Binding-site contacts:
Ligand atom N2 contacts residue ASN1071 of chain 1.G at 2.9 Å (h-bond).
Ligand atom O5 contacts residue ASN1071 of chain 1.G at 2.4 Å (h-bond).
Ligand atom C5 contacts residue ASN1071 of chain 1.G at 3.6 Å.
Ligand atom C4 contacts residue ASN1071 of chain 1.G at 4.2 Å.
Ligand atom C7 contacts residue ASN1071 of chain 1.G at 3.4 Å.
Ligand atom C3 contacts residue ASN1071 of chain 1.G at 3.8 Å.
Ligand atom O7 contacts residue ASN1071 of chain 1.G at 3.1 Å (h-bond).
Ligand atom O7 contacts residue LYS1070 of chain 1.G at 3.9 Å.
Ligand atom C1 contacts residue GLN892 of chain 1.D at 4.5 Å.
Ligand atom C7 contacts residue LYS1070 of chain 1.G at 4.2 Å.
Ligand atom C6 contacts residue ALA703 of chain 1.G at 3.9 Å (hydrophobic).
Ligand atom C8 contacts residue GLU1069 of chain 1.G at 3.5 Å.
Ligand atom C8 contacts residue LYS1070 of chain 1.G at 4.2 Å.
Ligand atom C7 contacts residue GLU1069 of chain 1.G at 4.3 Å.
Ligand atom C1 contacts residue ASN1071 of chain 1.G at 1.4 Å.
Ligand atom C5 contacts residue ALA703 of chain 1.G at 4.3 Å (hydrophobic).
Ligand atom C2 contacts residue ASN1071 of chain 1.G at 2.5 Å.

Sequence of chain 1.G:
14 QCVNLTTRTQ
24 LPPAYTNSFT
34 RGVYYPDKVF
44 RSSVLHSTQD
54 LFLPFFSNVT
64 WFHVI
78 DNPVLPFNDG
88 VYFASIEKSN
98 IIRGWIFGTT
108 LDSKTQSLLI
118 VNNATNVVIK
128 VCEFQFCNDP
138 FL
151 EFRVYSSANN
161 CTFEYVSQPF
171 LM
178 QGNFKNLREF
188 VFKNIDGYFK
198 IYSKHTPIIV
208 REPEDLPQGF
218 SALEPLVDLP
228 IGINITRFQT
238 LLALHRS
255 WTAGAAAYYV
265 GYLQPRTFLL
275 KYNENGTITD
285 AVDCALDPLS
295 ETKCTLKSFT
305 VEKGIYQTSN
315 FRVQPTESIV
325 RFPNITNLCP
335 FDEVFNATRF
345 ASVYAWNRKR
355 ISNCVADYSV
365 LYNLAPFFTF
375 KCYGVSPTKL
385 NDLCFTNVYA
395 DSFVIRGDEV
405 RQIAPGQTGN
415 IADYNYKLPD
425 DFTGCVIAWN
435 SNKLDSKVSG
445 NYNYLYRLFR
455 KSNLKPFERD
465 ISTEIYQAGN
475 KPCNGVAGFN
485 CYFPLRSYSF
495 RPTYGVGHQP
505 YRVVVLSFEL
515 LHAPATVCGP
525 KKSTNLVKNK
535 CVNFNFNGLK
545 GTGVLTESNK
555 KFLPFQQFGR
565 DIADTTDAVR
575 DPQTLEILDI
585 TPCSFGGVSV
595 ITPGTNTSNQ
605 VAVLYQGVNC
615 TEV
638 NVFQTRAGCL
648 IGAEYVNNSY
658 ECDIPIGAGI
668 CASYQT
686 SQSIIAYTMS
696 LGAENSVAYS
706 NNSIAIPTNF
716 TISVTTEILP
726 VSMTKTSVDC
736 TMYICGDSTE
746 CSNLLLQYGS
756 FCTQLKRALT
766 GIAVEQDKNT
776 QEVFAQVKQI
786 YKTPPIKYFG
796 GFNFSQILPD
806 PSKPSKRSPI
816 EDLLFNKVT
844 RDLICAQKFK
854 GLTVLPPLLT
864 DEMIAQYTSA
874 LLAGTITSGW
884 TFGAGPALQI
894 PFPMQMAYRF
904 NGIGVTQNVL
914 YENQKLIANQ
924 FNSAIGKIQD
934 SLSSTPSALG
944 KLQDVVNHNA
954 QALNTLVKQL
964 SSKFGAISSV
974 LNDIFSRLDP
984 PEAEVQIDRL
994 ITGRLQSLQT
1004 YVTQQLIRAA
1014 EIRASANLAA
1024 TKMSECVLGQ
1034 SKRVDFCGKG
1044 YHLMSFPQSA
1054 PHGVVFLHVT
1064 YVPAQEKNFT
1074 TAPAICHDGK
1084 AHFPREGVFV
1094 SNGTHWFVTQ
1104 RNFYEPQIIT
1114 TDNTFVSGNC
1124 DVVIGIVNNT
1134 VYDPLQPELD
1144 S

The small molecule below binds the protein below.
Small molecule (SMILES): CC(=O)N[C@@H]1[C@@H](O)[C@H](O)[C@@H](CO)O[C@H]1O

Sequence of chain 1.D:
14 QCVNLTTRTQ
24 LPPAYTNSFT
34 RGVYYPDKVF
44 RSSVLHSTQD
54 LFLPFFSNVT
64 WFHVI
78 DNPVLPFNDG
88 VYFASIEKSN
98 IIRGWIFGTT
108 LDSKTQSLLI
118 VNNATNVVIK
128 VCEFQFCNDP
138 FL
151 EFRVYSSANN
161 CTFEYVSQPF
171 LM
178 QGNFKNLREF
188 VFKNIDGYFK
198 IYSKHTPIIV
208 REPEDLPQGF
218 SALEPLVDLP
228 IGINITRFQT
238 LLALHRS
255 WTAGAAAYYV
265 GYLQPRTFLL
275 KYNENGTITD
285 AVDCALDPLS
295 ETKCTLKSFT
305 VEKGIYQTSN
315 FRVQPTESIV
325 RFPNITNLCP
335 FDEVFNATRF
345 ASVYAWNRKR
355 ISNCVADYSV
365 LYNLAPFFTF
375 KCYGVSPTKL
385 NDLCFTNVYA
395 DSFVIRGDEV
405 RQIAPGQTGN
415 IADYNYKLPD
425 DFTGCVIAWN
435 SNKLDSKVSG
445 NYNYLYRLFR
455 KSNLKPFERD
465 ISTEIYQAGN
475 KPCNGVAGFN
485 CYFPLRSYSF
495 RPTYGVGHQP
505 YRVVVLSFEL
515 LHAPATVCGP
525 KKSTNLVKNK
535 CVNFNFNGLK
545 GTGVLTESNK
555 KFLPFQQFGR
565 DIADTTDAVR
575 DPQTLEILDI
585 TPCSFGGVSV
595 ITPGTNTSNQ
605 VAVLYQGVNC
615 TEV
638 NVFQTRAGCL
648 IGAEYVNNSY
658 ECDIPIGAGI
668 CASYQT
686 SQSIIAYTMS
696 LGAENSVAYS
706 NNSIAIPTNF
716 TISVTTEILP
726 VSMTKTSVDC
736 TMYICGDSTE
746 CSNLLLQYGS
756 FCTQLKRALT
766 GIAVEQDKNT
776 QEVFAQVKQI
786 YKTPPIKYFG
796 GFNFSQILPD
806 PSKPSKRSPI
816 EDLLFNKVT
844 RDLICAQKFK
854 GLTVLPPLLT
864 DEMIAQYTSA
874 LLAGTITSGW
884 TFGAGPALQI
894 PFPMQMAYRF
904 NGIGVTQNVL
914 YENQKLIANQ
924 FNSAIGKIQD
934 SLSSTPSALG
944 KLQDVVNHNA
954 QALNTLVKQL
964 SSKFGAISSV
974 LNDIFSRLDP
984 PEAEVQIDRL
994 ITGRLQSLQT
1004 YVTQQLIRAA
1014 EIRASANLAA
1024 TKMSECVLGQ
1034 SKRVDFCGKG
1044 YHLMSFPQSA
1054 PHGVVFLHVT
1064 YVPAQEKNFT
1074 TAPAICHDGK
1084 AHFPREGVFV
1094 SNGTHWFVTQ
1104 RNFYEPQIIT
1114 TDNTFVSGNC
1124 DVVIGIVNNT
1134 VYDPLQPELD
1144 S